Sequence of chain 3.A:
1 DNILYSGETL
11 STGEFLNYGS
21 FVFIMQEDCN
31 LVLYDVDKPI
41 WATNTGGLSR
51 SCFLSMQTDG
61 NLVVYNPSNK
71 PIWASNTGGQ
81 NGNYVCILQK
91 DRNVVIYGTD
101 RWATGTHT

This protein binds this small molecule.
Small molecule (SMILES): OC[C@H]1O[C@H](OC[C@H]2O[C@H](O)[C@@H](O)[C@@H](O[C@H]3O[C@H](CO)[C@@H](O)[C@H](O)[C@@H]3O)[C@@H]2O)[C@@H](O)[C@@H](O)[C@@H]1O

Sequence of chain 1.A:
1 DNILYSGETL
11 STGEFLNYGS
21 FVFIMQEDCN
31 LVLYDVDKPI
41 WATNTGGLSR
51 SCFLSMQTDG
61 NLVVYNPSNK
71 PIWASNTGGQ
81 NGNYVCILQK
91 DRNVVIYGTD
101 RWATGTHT

Binding-site contacts:
Ligand atom C4 contacts residue ASN44 of chain 3.A at 3.7 Å.
Ligand atom O3 contacts residue TYR34 of chain 3.A at 3.4 Å (h-bond).
Ligand atom C2 contacts residue ASP37 of chain 1.A at 3.5 Å.
Ligand atom C1 contacts residue TYR34 of chain 3.A at 3.7 Å (hydrophobic).
Ligand atom O6 contacts residue PRO39 of chain 3.A at 3.4 Å (h-bond).
Ligand atom O5 contacts residue PRO39 of chain 3.A at 3.4 Å.
Ligand atom C5 contacts residue ASN30 of chain 3.A at 3.7 Å.
Ligand atom C2 contacts residue GLN26 of chain 3.A at 3.6 Å.
Ligand atom O4 contacts residue ASN44 of chain 3.A at 3.1 Å (h-bond).
Ligand atom O2 contacts residue ASP28 of chain 3.A at 2.8 Å (salt-bridge).
Ligand atom C4 contacts residue ASN30 of chain 3.A at 3.9 Å.
Ligand atom O2 contacts residue GLN26 of chain 3.A at 3.3 Å (h-bond).
Ligand atom O5 contacts residue ASN30 of chain 3.A at 2.9 Å (h-bond).
Ligand atom C2 contacts residue LYS38 of chain 1.A at 3.8 Å.
Ligand atom O6 contacts residue ALA42 of chain 3.A at 4.0 Å.
Ligand atom C5 contacts residue ASP28 of chain 3.A at 3.9 Å.
Ligand atom C1 contacts residue ASN30 of chain 3.A at 3.5 Å.
Ligand atom C6 contacts residue ALA42 of chain 3.A at 4.0 Å (hydrophobic).
Ligand atom C1 contacts residue ASP37 of chain 1.A at 4.0 Å.
Ligand atom O4 contacts residue TYR34 of chain 3.A at 2.8 Å (h-bond).
Ligand atom O2 contacts residue LYS38 of chain 1.A at 2.9 Å (salt-bridge).
Ligand atom O4 contacts residue PRO39 of chain 3.A at 3.7 Å.
Ligand atom C5 contacts residue ALA42 of chain 3.A at 4.0 Å (hydrophobic).
Ligand atom C2 contacts residue ASN30 of chain 3.A at 3.7 Å.
Ligand atom C2 contacts residue ASP28 of chain 3.A at 3.6 Å.
Ligand atom C3 contacts residue LYS38 of chain 1.A at 3.9 Å.
Ligand atom C3 contacts residue GLN26 of chain 3.A at 3.7 Å.
Ligand atom C6 contacts residue PRO39 of chain 3.A at 3.9 Å (hydrophobic).
Ligand atom C6 contacts residue TRP41 of chain 3.A at 3.8 Å (hydrophobic).
Ligand atom O2 contacts residue ASP37 of chain 1.A at 2.7 Å (salt-bridge).
Ligand atom C6 contacts residue ASN30 of chain 3.A at 3.8 Å.
Ligand atom C6 contacts residue ILE40 of chain 3.A at 3.9 Å (hydrophobic).
Ligand atom O3 contacts residue LYS38 of chain 1.A at 2.9 Å (salt-bridge).
Ligand atom C4 contacts residue TYR34 of chain 3.A at 3.5 Å (hydrophobic).
Ligand atom C3 contacts residue ASN44 of chain 3.A at 3.4 Å.
Ligand atom O6 contacts residue ILE40 of chain 3.A at 4.0 Å.
Ligand atom O3 contacts residue GLN26 of chain 3.A at 3.2 Å (h-bond).
Ligand atom C2 contacts residue TYR34 of chain 3.A at 3.6 Å (hydrophobic).
Ligand atom O2 contacts residue ASN30 of chain 3.A at 2.9 Å (h-bond).
Ligand atom C5 contacts residue ASN44 of chain 3.A at 4.0 Å.